Sequence of chain 1.C:
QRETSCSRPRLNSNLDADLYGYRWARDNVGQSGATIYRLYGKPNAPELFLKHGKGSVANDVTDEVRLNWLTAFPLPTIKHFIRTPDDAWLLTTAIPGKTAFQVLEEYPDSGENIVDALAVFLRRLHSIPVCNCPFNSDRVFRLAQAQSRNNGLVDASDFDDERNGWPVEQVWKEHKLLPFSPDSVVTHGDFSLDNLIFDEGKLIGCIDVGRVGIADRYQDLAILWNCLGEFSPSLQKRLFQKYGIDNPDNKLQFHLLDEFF

Binding-site contacts:
Ligand atom CAJ contacts residue GLN6 of chain 1.D at 3.2 Å.
Ligand atom C2 contacts residue ALA101 of chain 1.C at 3.9 Å (hydrophobic).
Ligand atom CAL contacts residue PHE54 of chain 1.C at 3.7 Å (hydrophobic).
Ligand atom NAD contacts residue PHE54 of chain 1.C at 3.8 Å.
Ligand atom C6 contacts residue PHE54 of chain 1.C at 3.3 Å (hydrophobic).
Ligand atom CAQ contacts residue PHE54 of chain 1.C at 4.0 Å (hydrophobic).
Ligand atom N3 contacts residue PHE54 of chain 1.C at 3.5 Å.
Ligand atom CAF contacts residue ASP32 of chain 1.C at 3.0 Å.
Ligand atom C2 contacts residue ILE216 of chain 1.C at 3.8 Å (hydrophobic).
Ligand atom CAC contacts residue ASP217 of chain 1.C at 3.8 Å.
Ligand atom C6 contacts residue ILE102 of chain 1.C at 3.9 Å (hydrophobic).
Ligand atom CAR contacts residue PHE54 of chain 1.C at 3.8 Å (hydrophobic).
Ligand atom C4 contacts residue ILE216 of chain 1.C at 3.9 Å (hydrophobic).
Ligand atom CAG contacts residue THR106 of chain 1.C at 3.9 Å.
Ligand atom C5 contacts residue PHE54 of chain 1.C at 3.3 Å (hydrophobic).
Ligand atom NAD contacts residue ILE102 of chain 1.C at 2.9 Å (h-bond).
Ligand atom CAE contacts residue ASP32 of chain 1.C at 3.2 Å.
Ligand atom CAF contacts residue ASN33 of chain 1.C at 3.5 Å.
Ligand atom CAT contacts residue PHE54 of chain 1.C at 3.9 Å (hydrophobic).
Ligand atom C2 contacts residue THR100 of chain 1.C at 3.9 Å.
Ligand atom C2 contacts residue PHE54 of chain 1.C at 3.7 Å (hydrophobic).
Ligand atom C2 contacts residue ILE102 of chain 1.C at 3.8 Å (hydrophobic).
Ligand atom CAS contacts residue GLN6 of chain 1.D at 3.8 Å.
Ligand atom CAK contacts residue GLN109 of chain 1.C at 3.8 Å.
Ligand atom N1 contacts residue ALA101 of chain 1.C at 3.6 Å.
Ligand atom C5 contacts residue ILE216 of chain 1.C at 3.8 Å (hydrophobic).
Ligand atom N1 contacts residue PHE54 of chain 1.C at 3.7 Å.
Ligand atom CAE contacts residue ASN33 of chain 1.C at 3.9 Å.
Ligand atom N1 contacts residue ILE102 of chain 1.C at 3.0 Å (h-bond).
Ligand atom CAR contacts residue ILE216 of chain 1.C at 3.6 Å (hydrophobic).
Ligand atom N3 contacts residue ILE216 of chain 1.C at 3.9 Å.
Ligand atom NAO contacts residue ILE216 of chain 1.C at 3.8 Å.
Ligand atom CAI contacts residue ILE206 of chain 1.C at 3.9 Å (hydrophobic).
Ligand atom N1 contacts residue ILE216 of chain 1.C at 3.8 Å.
Ligand atom C2 contacts residue PRO83 of chain 1.C at 3.6 Å (hydrophobic).
Ligand atom C4 contacts residue PHE54 of chain 1.C at 3.6 Å (hydrophobic).
Ligand atom CAK contacts residue GLN6 of chain 1.D at 3.9 Å.
Ligand atom NAW contacts residue ILE216 of chain 1.C at 3.8 Å.
Ligand atom CAA contacts residue PHE54 of chain 1.C at 3.5 Å (hydrophobic).
Ligand atom CAE contacts residue GLN6 of chain 1.D at 3.9 Å.

Sequence of chain 1.D:
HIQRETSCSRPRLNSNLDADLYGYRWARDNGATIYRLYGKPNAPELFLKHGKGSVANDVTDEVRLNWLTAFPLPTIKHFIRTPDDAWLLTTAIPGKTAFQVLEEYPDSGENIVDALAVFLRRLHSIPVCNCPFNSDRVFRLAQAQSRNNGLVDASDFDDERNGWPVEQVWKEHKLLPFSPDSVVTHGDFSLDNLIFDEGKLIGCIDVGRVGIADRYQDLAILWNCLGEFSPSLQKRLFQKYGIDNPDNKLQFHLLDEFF

The small molecule below binds the protein below.
Small molecule (SMILES): CC(C)(C)n1nc(-c2cccc3ccccc23)c2c(N)ncnc21